Sequence of chain 1.A:
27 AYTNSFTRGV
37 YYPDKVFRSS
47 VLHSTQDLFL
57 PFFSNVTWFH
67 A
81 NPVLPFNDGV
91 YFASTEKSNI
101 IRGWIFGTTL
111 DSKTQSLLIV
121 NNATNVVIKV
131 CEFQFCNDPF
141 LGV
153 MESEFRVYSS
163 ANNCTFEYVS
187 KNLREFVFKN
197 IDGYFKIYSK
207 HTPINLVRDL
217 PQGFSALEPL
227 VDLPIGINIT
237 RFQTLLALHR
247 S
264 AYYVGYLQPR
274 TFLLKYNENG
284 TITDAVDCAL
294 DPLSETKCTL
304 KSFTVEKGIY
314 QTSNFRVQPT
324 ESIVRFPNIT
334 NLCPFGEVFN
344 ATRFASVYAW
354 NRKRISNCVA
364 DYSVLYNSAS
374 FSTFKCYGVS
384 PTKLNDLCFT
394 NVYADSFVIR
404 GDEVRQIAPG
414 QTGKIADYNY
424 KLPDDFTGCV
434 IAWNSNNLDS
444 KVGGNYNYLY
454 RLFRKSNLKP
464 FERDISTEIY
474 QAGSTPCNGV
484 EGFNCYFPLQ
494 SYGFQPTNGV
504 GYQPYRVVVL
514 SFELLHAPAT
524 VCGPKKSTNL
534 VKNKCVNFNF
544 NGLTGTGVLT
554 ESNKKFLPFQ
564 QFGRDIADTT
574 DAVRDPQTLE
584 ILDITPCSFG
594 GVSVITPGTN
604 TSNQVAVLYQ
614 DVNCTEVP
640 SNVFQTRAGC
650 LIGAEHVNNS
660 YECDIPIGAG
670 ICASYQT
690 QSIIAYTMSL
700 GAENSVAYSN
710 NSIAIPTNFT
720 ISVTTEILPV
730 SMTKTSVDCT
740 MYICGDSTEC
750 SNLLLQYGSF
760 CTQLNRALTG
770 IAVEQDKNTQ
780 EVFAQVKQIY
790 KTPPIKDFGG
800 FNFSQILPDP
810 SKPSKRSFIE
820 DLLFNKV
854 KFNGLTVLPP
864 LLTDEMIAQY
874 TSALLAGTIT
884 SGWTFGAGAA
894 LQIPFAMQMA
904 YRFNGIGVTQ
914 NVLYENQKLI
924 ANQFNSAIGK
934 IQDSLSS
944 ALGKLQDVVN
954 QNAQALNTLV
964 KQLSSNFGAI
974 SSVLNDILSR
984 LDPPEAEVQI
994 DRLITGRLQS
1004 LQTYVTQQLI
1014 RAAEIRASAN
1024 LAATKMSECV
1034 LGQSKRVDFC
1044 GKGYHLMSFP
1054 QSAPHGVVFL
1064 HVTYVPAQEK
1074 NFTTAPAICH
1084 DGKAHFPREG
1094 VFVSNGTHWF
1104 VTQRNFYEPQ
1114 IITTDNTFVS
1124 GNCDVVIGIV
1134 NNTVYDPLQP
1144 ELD

Sequence of chain 1.C:
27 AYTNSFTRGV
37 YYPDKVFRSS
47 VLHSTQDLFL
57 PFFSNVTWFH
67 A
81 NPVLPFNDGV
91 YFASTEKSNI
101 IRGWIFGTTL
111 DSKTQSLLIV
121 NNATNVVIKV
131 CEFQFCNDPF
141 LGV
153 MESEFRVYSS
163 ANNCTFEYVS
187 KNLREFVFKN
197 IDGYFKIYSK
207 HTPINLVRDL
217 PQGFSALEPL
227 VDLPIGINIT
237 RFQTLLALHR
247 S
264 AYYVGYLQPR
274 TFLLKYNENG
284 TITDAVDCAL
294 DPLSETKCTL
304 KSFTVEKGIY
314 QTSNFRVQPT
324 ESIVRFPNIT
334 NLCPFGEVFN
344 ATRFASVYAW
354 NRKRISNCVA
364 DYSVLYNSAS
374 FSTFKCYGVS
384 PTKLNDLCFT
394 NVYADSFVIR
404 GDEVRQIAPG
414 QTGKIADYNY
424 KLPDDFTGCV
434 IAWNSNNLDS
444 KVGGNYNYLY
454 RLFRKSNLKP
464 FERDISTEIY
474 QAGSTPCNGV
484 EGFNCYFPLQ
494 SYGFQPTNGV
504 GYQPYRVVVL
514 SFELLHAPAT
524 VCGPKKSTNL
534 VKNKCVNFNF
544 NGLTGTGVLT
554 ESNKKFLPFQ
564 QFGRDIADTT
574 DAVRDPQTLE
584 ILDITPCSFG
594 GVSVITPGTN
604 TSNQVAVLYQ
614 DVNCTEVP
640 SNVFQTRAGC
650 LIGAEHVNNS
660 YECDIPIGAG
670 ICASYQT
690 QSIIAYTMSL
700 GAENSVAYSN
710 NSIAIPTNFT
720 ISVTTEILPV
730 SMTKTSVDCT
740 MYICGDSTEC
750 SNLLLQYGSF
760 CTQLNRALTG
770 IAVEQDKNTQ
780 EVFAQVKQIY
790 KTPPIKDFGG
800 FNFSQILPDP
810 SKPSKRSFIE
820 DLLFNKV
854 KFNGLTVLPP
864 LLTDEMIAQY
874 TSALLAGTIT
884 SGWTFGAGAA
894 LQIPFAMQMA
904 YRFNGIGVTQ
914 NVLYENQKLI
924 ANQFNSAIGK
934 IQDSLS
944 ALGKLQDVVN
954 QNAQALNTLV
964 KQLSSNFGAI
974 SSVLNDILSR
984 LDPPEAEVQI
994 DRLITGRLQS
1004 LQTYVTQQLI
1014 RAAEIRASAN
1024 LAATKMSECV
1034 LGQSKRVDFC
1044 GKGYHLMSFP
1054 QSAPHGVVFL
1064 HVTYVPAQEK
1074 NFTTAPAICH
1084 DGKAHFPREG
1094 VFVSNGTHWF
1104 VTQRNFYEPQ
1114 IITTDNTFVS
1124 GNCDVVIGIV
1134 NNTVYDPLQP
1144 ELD

The small molecule below binds the protein below.
Small molecule (SMILES): CC(=O)N[C@@H]1[C@@H](O)[C@H](O)[C@@H](CO)O[C@H]1O

Binding-site contacts:
Ligand atom O4 contacts residue ARG466 of chain 1.C at 4.5 Å.
Ligand atom C5 contacts residue ASN234 of chain 1.A at 3.6 Å.
Ligand atom C8 contacts residue GLY232 of chain 1.A at 4.0 Å.
Ligand atom C1 contacts residue ASN234 of chain 1.A at 1.4 Å.
Ligand atom C8 contacts residue ASN234 of chain 1.A at 4.5 Å.
Ligand atom O4 contacts residue GLU465 of chain 1.C at 3.4 Å (salt-bridge).
Ligand atom O5 contacts residue ASN234 of chain 1.A at 2.3 Å (h-bond).
Ligand atom N2 contacts residue ASN234 of chain 1.A at 3.0 Å (h-bond).
Ligand atom C4 contacts residue ASN234 of chain 1.A at 4.2 Å.
Ligand atom O3 contacts residue ARG466 of chain 1.C at 3.5 Å (salt-bridge).
Ligand atom C3 contacts residue ASN234 of chain 1.A at 3.8 Å.
Ligand atom C7 contacts residue ASN234 of chain 1.A at 4.1 Å.
Ligand atom C2 contacts residue ASN234 of chain 1.A at 2.5 Å.
Ligand atom O3 contacts residue GLU465 of chain 1.C at 4.2 Å.